A small-molecule ligand and the protein it binds are described below.
Small molecule (SMILES): CC(=O)N[C@@H]1[C@@H](O)[C@H](O)[C@@H](CO)O[C@H]1O

Binding-site contacts:
Ligand atom C5 contacts residue ASN25 of chain 1.F at 3.6 Å.
Ligand atom C2 contacts residue ASN25 of chain 1.F at 2.5 Å.
Ligand atom N2 contacts residue VAL87 of chain 1.F at 4.5 Å.
Ligand atom C3 contacts residue ASN25 of chain 1.F at 3.7 Å.
Ligand atom C4 contacts residue ASN25 of chain 1.F at 4.2 Å.
Ligand atom C7 contacts residue ASN25 of chain 1.F at 4.1 Å.
Ligand atom O5 contacts residue ASN25 of chain 1.F at 2.4 Å (h-bond).
Ligand atom N2 contacts residue ASN25 of chain 1.F at 2.8 Å (h-bond).
Ligand atom C1 contacts residue ASN25 of chain 1.F at 1.4 Å.

Sequence of chain 1.F:
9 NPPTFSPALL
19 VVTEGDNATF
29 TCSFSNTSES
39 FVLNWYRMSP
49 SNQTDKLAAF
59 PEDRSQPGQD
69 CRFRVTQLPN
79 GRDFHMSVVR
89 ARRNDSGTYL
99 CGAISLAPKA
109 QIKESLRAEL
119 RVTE